Sequence of chain 1.E:
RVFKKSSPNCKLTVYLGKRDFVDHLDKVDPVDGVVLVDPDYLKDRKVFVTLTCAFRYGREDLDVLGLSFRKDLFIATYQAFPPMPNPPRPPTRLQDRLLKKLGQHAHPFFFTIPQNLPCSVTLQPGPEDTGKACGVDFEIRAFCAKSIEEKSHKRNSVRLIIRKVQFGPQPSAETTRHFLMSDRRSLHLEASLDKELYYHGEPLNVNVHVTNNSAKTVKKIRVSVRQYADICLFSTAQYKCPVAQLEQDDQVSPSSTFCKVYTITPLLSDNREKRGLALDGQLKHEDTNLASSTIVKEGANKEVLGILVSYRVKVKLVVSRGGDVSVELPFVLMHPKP

Binding-site contacts:
Ligand atom O1P contacts residue LYS33 of chain 1.E at 3.1 Å.
Ligand atom O contacts residue LYS182 of chain 1.E at 3.9 Å.
Ligand atom CD contacts residue HIS318 of chain 1.E at 3.8 Å.
Ligand atom N contacts residue ARG187 of chain 1.E at 3.2 Å (salt-bridge).
Ligand atom O contacts residue LYS317 of chain 1.E at 3.1 Å.
Ligand atom NZ contacts residue GLU319 of chain 1.E at 3.6 Å.
Ligand atom CA contacts residue ARG187 of chain 1.E at 3.6 Å.
Ligand atom O3P contacts residue LYS32 of chain 1.E at 2.5 Å (salt-bridge).
Ligand atom CD1 contacts residue LYS32 of chain 1.E at 3.9 Å.
Ligand atom O2P contacts residue PRO36 of chain 1.E at 3.5 Å.
Ligand atom O contacts residue LYS317 of chain 1.E at 3.4 Å (salt-bridge).
Ligand atom N contacts residue LYS317 of chain 1.E at 3.9 Å.
Ligand atom P contacts residue LEU188 of chain 1.E at 3.7 Å.
Ligand atom O contacts residue LYS32 of chain 1.E at 3.3 Å (salt-bridge).
Ligand atom N contacts residue ARG187 of chain 1.E at 3.1 Å (salt-bridge).
Ligand atom C contacts residue LYS317 of chain 1.E at 3.6 Å.
Ligand atom CD contacts residue LEU316 of chain 1.E at 3.9 Å (hydrophobic).
Ligand atom O contacts residue ARG187 of chain 1.E at 3.1 Å (salt-bridge).
Ligand atom O2P contacts residue LYS317 of chain 1.E at 3.7 Å.
Ligand atom CG2 contacts residue LYS33 of chain 1.E at 3.4 Å.
Ligand atom CD1 contacts residue LYS317 of chain 1.E at 3.4 Å.
Ligand atom O3P contacts residue LYS33 of chain 1.E at 3.1 Å.
Ligand atom C contacts residue ARG187 of chain 1.E at 3.6 Å.
Ligand atom CA contacts residue LYS317 of chain 1.E at 3.4 Å.
Ligand atom O3P contacts residue PRO36 of chain 1.E at 3.8 Å.
Ligand atom O2P contacts residue ARG47 of chain 1.E at 2.6 Å (salt-bridge).
Ligand atom CE contacts residue LEU316 of chain 1.E at 3.6 Å (hydrophobic).
Ligand atom O1P contacts residue LEU188 of chain 1.E at 3.4 Å.
Ligand atom CD1 contacts residue ARG47 of chain 1.E at 3.7 Å.
Ligand atom CD2 contacts residue LYS317 of chain 1.E at 3.5 Å.
Ligand atom C contacts residue ARG187 of chain 1.E at 3.6 Å.
Ligand atom C contacts residue LYS317 of chain 1.E at 3.7 Å.
Ligand atom CG1 contacts residue LYS32 of chain 1.E at 3.7 Å.
Ligand atom O1P contacts residue PRO36 of chain 1.E at 3.1 Å.
Ligand atom CE contacts residue GLU319 of chain 1.E at 3.2 Å.
Ligand atom P contacts residue PRO36 of chain 1.E at 3.9 Å.
Ligand atom CE contacts residue HIS318 of chain 1.E at 3.3 Å.
Ligand atom O2P contacts residue LEU188 of chain 1.E at 3.1 Å.
Ligand atom O contacts residue LYS32 of chain 1.E at 3.5 Å (salt-bridge).
Ligand atom CB contacts residue ARG187 of chain 1.E at 3.8 Å.

The small molecule below binds the protein below.
Small molecule (SMILES): CC[C@H](C)[C@@H](C=O)NC(=O)[C@H](CC(C)C)NC(=O)[C@H](CCCCN)NC(=O)[C@@H](NC(=O)[C@H](CC(C)C)NC(=O)CNC(=O)[C@@H](NC(=O)[C@H](CCCCN)NC(=O)[C@H](C)N)[C@@H](C)OP(=O)(O)O)[C@@H](C)OP(=O)(O)O